The protein below binds the small molecule below.
Small molecule (SMILES): Nc1ccc(O[C@H]2O[C@H](CO)[C@H](O)[C@H](O)[C@H]2O)cc1

Binding-site contacts:
Ligand atom C8 contacts residue TYR12 of chain 1.C at 3.9 Å (hydrophobic).
Ligand atom O3 contacts residue ASN90 of chain 1.C at 2.7 Å (h-bond).
Ligand atom O4 contacts residue GLN56 of chain 1.C at 3.3 Å.
Ligand atom C4 contacts residue TRP88 of chain 1.C at 3.6 Å (hydrophobic).
Ligand atom O6 contacts residue HIS57 of chain 1.C at 3.7 Å.
Ligand atom O3 contacts residue LYS91 of chain 1.C at 2.8 Å (salt-bridge).
Ligand atom O1 contacts residue TRP88 of chain 1.C at 3.8 Å.
Ligand atom C3 contacts residue LYS91 of chain 1.C at 3.7 Å.
Ligand atom C11 contacts residue TYR12 of chain 1.C at 4.0 Å (hydrophobic).
Ligand atom C6 contacts residue GLN61 of chain 1.C at 4.2 Å.
Ligand atom C4 contacts residue LYS91 of chain 1.C at 3.9 Å.
Ligand atom C7 contacts residue TYR12 of chain 1.C at 4.1 Å (hydrophobic).
Ligand atom C4 contacts residue GLU51 of chain 1.C at 3.3 Å.
Ligand atom O6 contacts residue GLN56 of chain 1.C at 4.4 Å.
Ligand atom N1 contacts residue ARG13 of chain 1.C at 4.4 Å.
Ligand atom C3 contacts residue TRP88 of chain 1.C at 3.6 Å (hydrophobic).
Ligand atom C3 contacts residue ASN90 of chain 1.C at 3.6 Å.
Ligand atom C5 contacts residue TRP88 of chain 1.C at 3.5 Å (hydrophobic).
Ligand atom O4 contacts residue LYS91 of chain 1.C at 3.1 Å (salt-bridge).
Ligand atom C7 contacts residue TRP88 of chain 1.C at 4.2 Å (hydrophobic).
Ligand atom C11 contacts residue ARG13 of chain 1.C at 4.1 Å.
Ligand atom O4 contacts residue GLU51 of chain 1.C at 2.7 Å (salt-bridge).
Ligand atom C9 contacts residue TYR12 of chain 1.C at 3.8 Å (hydrophobic).
Ligand atom C12 contacts residue TYR12 of chain 1.C at 4.1 Å (hydrophobic).
Ligand atom C6 contacts residue GLN56 of chain 1.C at 4.4 Å.
Ligand atom C10 contacts residue TYR12 of chain 1.C at 3.9 Å (hydrophobic).
Ligand atom C6 contacts residue HIS57 of chain 1.C at 3.8 Å.
Ligand atom C2 contacts residue LYS91 of chain 1.C at 3.9 Å.
Ligand atom O3 contacts residue GLU51 of chain 1.C at 3.8 Å.
Ligand atom C6 contacts residue GLU51 of chain 1.C at 4.4 Å.
Ligand atom C6 contacts residue TRP88 of chain 1.C at 3.5 Å (hydrophobic).
Ligand atom O4 contacts residue HIS57 of chain 1.C at 4.4 Å.
Ligand atom O2 contacts residue ASN90 of chain 1.C at 2.9 Å (h-bond).
Ligand atom C2 contacts residue ASN90 of chain 1.C at 3.9 Å.
Ligand atom O6 contacts residue TRP88 of chain 1.C at 3.6 Å.
Ligand atom O3 contacts residue TRP88 of chain 1.C at 3.7 Å.
Ligand atom C12 contacts residue ARG13 of chain 1.C at 4.1 Å.
Ligand atom C3 contacts residue GLU51 of chain 1.C at 4.2 Å.
Ligand atom O5 contacts residue GLN56 of chain 1.C at 3.9 Å.
Ligand atom O6 contacts residue GLN61 of chain 1.C at 3.2 Å (h-bond).

Sequence of chain 1.C:
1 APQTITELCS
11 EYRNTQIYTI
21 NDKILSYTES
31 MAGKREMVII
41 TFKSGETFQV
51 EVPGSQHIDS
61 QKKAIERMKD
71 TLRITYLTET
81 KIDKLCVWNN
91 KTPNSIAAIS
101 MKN